Sequence of chain 6.A:
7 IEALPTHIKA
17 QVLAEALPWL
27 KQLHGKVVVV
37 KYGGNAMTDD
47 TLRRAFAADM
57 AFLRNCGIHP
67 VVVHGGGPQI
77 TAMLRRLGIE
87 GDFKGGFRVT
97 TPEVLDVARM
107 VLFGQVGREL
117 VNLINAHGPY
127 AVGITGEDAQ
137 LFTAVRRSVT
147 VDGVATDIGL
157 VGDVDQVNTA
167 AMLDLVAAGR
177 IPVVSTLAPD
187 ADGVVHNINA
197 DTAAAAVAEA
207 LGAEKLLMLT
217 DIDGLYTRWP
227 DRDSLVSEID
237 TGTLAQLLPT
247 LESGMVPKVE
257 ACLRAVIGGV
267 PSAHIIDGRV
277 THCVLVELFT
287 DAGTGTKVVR

Sequence of chain 1.A:
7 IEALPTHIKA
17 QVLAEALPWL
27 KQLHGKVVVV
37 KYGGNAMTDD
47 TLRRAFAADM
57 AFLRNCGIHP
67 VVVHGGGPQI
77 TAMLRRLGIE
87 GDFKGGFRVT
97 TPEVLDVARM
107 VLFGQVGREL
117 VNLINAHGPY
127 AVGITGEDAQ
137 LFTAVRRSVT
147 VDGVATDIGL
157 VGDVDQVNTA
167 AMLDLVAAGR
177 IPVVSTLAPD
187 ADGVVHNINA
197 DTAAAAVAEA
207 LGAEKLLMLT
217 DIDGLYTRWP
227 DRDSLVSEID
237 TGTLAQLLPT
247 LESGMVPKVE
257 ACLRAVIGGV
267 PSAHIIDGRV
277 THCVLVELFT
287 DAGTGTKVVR

The protein below binds the small molecule below.
Small molecule (SMILES): COc1ccc2[nH]cc(CC#N)c2c1

Binding-site contacts:
Ligand atom N06 contacts residue ILE130 of chain 6.A at 3.7 Å.
Ligand atom C14 contacts residue UOK1 of chain 6.B at 0.3 Å.
Ligand atom C10 contacts residue UOK1 of chain 6.B at 0.8 Å.
Ligand atom C12 contacts residue UOK1 of chain 6.B at 0.6 Å.
Ligand atom C10 contacts residue LEU171 of chain 1.A at 3.8 Å (hydrophobic).
Ligand atom C07 contacts residue VAL128 of chain 6.A at 3.7 Å (hydrophobic).
Ligand atom C03 contacts residue LEU171 of chain 1.A at 4.1 Å (hydrophobic).
Ligand atom O11 contacts residue UOK1 of chain 6.B at 0.9 Å.
Ligand atom C14 contacts residue LEU171 of chain 1.A at 4.1 Å (hydrophobic).
Ligand atom N01 contacts residue ALA135 of chain 6.A at 3.4 Å.
Ligand atom C02 contacts residue UOK1 of chain 6.B at 0.6 Å.
Ligand atom C03 contacts residue LEU171 of chain 6.A at 3.8 Å (hydrophobic).
Ligand atom C08 contacts residue ILE130 of chain 1.A at 3.5 Å (hydrophobic).
Ligand atom C13 contacts residue LEU171 of chain 1.A at 3.8 Å (hydrophobic).
Ligand atom C05 contacts residue UOK1 of chain 6.B at 0.4 Å.
Ligand atom O11 contacts residue LEU171 of chain 1.A at 4.1 Å.
Ligand atom C03 contacts residue UOK1 of chain 6.B at 1.4 Å.
Ligand atom C08 contacts residue VAL128 of chain 1.A at 3.9 Å (hydrophobic).
Ligand atom C05 contacts residue VAL128 of chain 1.A at 3.6 Å (hydrophobic).
Ligand atom C08 contacts residue UOK1 of chain 6.B at 0.2 Å.
Ligand atom C09 contacts residue ILE130 of chain 1.A at 3.7 Å (hydrophobic).
Ligand atom N01 contacts residue ARG176 of chain 1.A at 3.2 Å (salt-bridge).
Ligand atom C09 contacts residue UOK1 of chain 6.B at 0.4 Å.
Ligand atom N06 contacts residue VAL128 of chain 6.A at 4.1 Å.
Ligand atom C04 contacts residue UOK1 of chain 6.B at 0.7 Å.
Ligand atom C05 contacts residue LEU171 of chain 6.A at 4.1 Å (hydrophobic).
Ligand atom C07 contacts residue VAL128 of chain 1.A at 3.5 Å (hydrophobic).
Ligand atom C07 contacts residue UOK1 of chain 6.B at 0.2 Å.
Ligand atom N06 contacts residue VAL128 of chain 1.A at 3.1 Å.
Ligand atom C05 contacts residue ILE130 of chain 6.A at 4.1 Å (hydrophobic).
Ligand atom C13 contacts residue UOK1 of chain 6.B at 0.7 Å.
Ligand atom N01 contacts residue UOK1 of chain 6.B at 1.4 Å.
Ligand atom C09 contacts residue LEU171 of chain 1.A at 4.1 Å (hydrophobic).
Ligand atom N06 contacts residue UOK1 of chain 6.B at 0.2 Å.
Ligand atom C12 contacts residue ARG176 of chain 6.A at 3.5 Å.
Ligand atom C04 contacts residue LEU171 of chain 6.A at 3.9 Å (hydrophobic).
Ligand atom C09 contacts residue VAL128 of chain 6.A at 3.7 Å (hydrophobic).
Ligand atom C02 contacts residue ARG176 of chain 1.A at 3.8 Å.
Ligand atom C08 contacts residue VAL128 of chain 6.A at 3.3 Å (hydrophobic).
Ligand atom C13 contacts residue LEU171 of chain 6.A at 4.0 Å (hydrophobic).